This protein binds this small molecule.
Small molecule (SMILES): CC(=O)N[C@@H]1[C@@H](O)[C@H](O)[C@@H](CO)O[C@H]1O

Binding-site contacts:
Ligand atom O5 contacts residue ASN77 of chain 1.C at 2.6 Å (h-bond).
Ligand atom C3 contacts residue THR79 of chain 1.C at 3.9 Å.
Ligand atom O5 contacts residue PHE75 of chain 1.C at 4.4 Å.
Ligand atom C1 contacts residue THR79 of chain 1.C at 2.7 Å.
Ligand atom C1 contacts residue ASN77 of chain 1.C at 1.6 Å.
Ligand atom C4 contacts residue ASN77 of chain 1.C at 4.5 Å.
Ligand atom C5 contacts residue THR79 of chain 1.C at 3.9 Å.
Ligand atom C7 contacts residue THR79 of chain 1.C at 2.9 Å.
Ligand atom O7 contacts residue ASN77 of chain 1.C at 3.3 Å (h-bond).
Ligand atom C5 contacts residue ASN77 of chain 1.C at 3.8 Å.
Ligand atom C5 contacts residue PHE75 of chain 1.C at 4.2 Å (hydrophobic).
Ligand atom C7 contacts residue ASN77 of chain 1.C at 3.3 Å.
Ligand atom C8 contacts residue THR79 of chain 1.C at 2.7 Å.
Ligand atom C2 contacts residue ASN77 of chain 1.C at 2.7 Å.
Ligand atom O7 contacts residue THR79 of chain 1.C at 3.9 Å.
Ligand atom O5 contacts residue THR79 of chain 1.C at 3.7 Å.
Ligand atom C2 contacts residue THR79 of chain 1.C at 3.5 Å.
Ligand atom C3 contacts residue ASN77 of chain 1.C at 4.0 Å.
Ligand atom N2 contacts residue ASN77 of chain 1.C at 3.0 Å (h-bond).
Ligand atom N2 contacts residue THR79 of chain 1.C at 2.7 Å.
Ligand atom C8 contacts residue ASN77 of chain 1.C at 4.3 Å.

Sequence of chain 1.C:
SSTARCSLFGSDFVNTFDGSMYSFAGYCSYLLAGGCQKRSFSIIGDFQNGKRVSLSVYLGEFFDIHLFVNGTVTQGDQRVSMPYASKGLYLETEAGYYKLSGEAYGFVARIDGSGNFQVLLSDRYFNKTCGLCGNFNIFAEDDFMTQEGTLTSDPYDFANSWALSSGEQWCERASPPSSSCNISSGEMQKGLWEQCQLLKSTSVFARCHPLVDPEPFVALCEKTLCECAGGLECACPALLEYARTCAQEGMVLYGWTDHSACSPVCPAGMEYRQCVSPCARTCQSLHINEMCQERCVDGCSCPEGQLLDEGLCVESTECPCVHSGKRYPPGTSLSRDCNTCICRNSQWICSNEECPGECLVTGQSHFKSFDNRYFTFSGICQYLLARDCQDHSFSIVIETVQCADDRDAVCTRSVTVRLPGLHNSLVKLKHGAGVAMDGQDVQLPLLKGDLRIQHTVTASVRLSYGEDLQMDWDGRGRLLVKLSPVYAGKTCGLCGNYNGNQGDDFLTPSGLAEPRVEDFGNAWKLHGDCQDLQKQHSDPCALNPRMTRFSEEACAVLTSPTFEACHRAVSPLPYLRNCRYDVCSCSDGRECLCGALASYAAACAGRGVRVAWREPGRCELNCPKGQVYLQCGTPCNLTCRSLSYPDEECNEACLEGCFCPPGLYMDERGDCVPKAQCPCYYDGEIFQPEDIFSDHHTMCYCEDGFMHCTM